Binding-site contacts:
Ligand atom C7 contacts residue ASN250 of chain 1.G at 3.3 Å.
Ligand atom C3 contacts residue ASN250 of chain 1.G at 3.8 Å.
Ligand atom C1 contacts residue ASN250 of chain 1.G at 1.5 Å.
Ligand atom C2 contacts residue ASN250 of chain 1.G at 2.4 Å.
Ligand atom O7 contacts residue ASN250 of chain 1.G at 3.5 Å.
Ligand atom C6 contacts residue ASN250 of chain 1.G at 4.4 Å.
Ligand atom C8 contacts residue ASN250 of chain 1.G at 4.3 Å.
Ligand atom N2 contacts residue ASN250 of chain 1.G at 2.8 Å (h-bond).
Ligand atom C7 contacts residue THR32 of chain 1.G at 4.5 Å.
Ligand atom C4 contacts residue ASN250 of chain 1.G at 4.2 Å.
Ligand atom C5 contacts residue ASN250 of chain 1.G at 3.7 Å.
Ligand atom O7 contacts residue THR32 of chain 1.G at 3.4 Å (h-bond).
Ligand atom O5 contacts residue ASN250 of chain 1.G at 2.4 Å (h-bond).

A protein and the small-molecule ligand that binds it are described below.
Small molecule (SMILES): CC(=O)N[C@@H]1[C@@H](O)[C@H](O)[C@@H](CO)O[C@H]1O

Sequence of chain 1.G:
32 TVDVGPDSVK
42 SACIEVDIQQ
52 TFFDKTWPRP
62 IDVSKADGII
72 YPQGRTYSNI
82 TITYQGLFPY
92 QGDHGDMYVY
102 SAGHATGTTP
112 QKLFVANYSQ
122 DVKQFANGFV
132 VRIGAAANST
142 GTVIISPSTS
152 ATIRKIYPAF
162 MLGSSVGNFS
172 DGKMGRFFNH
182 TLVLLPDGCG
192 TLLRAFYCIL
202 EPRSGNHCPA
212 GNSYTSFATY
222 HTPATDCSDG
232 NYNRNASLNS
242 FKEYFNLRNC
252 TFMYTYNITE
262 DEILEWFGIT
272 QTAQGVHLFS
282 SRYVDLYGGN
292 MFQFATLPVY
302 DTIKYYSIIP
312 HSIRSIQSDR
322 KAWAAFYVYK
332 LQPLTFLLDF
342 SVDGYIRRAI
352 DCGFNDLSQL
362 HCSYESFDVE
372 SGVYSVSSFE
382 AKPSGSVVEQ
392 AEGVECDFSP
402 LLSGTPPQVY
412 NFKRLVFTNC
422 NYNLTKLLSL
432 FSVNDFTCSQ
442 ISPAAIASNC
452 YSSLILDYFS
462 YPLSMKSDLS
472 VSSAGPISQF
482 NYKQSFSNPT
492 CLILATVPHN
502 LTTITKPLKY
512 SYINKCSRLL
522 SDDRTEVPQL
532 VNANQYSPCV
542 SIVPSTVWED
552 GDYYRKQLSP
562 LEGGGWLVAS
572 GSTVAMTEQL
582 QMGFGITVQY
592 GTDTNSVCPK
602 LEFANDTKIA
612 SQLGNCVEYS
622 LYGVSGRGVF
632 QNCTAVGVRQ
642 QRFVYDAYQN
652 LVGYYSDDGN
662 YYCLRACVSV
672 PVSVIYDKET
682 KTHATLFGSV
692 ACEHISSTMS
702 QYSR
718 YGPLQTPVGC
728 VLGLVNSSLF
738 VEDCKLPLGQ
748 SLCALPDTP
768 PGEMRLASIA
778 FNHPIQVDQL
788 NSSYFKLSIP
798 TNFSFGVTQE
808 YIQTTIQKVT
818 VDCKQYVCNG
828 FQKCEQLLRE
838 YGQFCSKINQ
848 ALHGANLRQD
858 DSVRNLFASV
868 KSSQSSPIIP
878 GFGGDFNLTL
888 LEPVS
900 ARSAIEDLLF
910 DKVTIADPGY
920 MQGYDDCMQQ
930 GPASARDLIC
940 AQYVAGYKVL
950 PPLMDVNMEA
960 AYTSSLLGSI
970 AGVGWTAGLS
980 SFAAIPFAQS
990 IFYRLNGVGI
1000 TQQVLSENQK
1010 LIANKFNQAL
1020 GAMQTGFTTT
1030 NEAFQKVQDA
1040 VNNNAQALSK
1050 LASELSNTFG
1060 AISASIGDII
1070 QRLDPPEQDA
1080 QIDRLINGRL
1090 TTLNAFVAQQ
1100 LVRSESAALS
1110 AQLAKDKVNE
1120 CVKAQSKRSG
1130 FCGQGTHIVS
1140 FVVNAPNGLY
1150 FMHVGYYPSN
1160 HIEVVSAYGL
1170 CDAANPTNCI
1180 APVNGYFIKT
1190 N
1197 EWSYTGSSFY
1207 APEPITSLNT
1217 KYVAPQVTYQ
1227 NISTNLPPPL